Binding-site contacts:
Ligand atom N contacts residue TYR7 of chain 1.D at 2.6 Å (h-bond).
Ligand atom CZ contacts residue TYR159 of chain 1.D at 3.4 Å (hydrophobic).
Ligand atom O contacts residue TRP147 of chain 1.D at 2.7 Å (h-bond).
Ligand atom CA contacts residue TYR7 of chain 1.D at 3.2 Å (hydrophobic).
Ligand atom OXT contacts residue THR80 of chain 1.D at 3.6 Å.
Ligand atom C contacts residue LYS146 of chain 1.D at 3.4 Å.
Ligand atom CA contacts residue GLU63 of chain 1.D at 3.5 Å.
Ligand atom CG contacts residue ASP77 of chain 1.D at 3.6 Å.
Ligand atom N contacts residue GLU63 of chain 1.D at 3.0 Å (salt-bridge).
Ligand atom N contacts residue TYR99 of chain 1.D at 3.2 Å (h-bond).
Ligand atom CA contacts residue ASP77 of chain 1.D at 3.5 Å.
Ligand atom CG contacts residue GLU63 of chain 1.D at 3.5 Å.
Ligand atom C contacts residue TYR7 of chain 1.D at 3.2 Å (hydrophobic).
Ligand atom O contacts residue LYS66 of chain 1.D at 2.9 Å (salt-bridge).
Ligand atom CG2 contacts residue THR163 of chain 1.D at 3.5 Å.
Ligand atom O contacts residue GLN155 of chain 1.D at 3.4 Å (h-bond).
Ligand atom CB contacts residue TYR99 of chain 1.D at 3.6 Å (hydrophobic).
Ligand atom O contacts residue TYR159 of chain 1.D at 2.8 Å (h-bond).
Ligand atom CG2 contacts residue TRP167 of chain 1.D at 3.4 Å (hydrophobic).
Ligand atom C contacts residue TYR84 of chain 1.D at 3.6 Å (hydrophobic).
Ligand atom CD1 contacts residue GLN155 of chain 1.D at 3.5 Å.
Ligand atom O contacts residue THR143 of chain 1.D at 2.7 Å (h-bond).
Ligand atom NE2 contacts residue GLN155 of chain 1.D at 3.4 Å (h-bond).
Ligand atom N contacts residue ASP77 of chain 1.D at 3.2 Å (salt-bridge).
Ligand atom O contacts residue TYR7 of chain 1.D at 3.3 Å.
Ligand atom C contacts residue LYS66 of chain 1.D at 3.6 Å.
Ligand atom CZ contacts residue LEU156 of chain 1.D at 3.6 Å (hydrophobic).
Ligand atom O contacts residue TYR84 of chain 1.D at 2.7 Å (h-bond).
Ligand atom O contacts residue THR73 of chain 1.D at 3.4 Å.
Ligand atom CG1 contacts residue GLU63 of chain 1.D at 3.4 Å.
Ligand atom CD2 contacts residue TYR7 of chain 1.D at 3.4 Å (hydrophobic).
Ligand atom N contacts residue TYR171 of chain 1.D at 2.8 Å (h-bond).
Ligand atom O contacts residue LYS146 of chain 1.D at 3.4 Å (salt-bridge).
Ligand atom O contacts residue HIS70 of chain 1.D at 3.4 Å (h-bond).
Ligand atom OXT contacts residue LYS146 of chain 1.D at 3.0 Å (salt-bridge).
Ligand atom O contacts residue LYS146 of chain 1.D at 3.4 Å.
Ligand atom CD1 contacts residue VAL76 of chain 1.D at 3.6 Å (hydrophobic).
Ligand atom CE1 contacts residue LEU156 of chain 1.D at 3.6 Å (hydrophobic).
Ligand atom CD2 contacts residue TYR99 of chain 1.D at 3.4 Å (hydrophobic).
Ligand atom C contacts residue THR143 of chain 1.D at 3.5 Å.

A protein and the small-molecule ligand that binds it are described below.
Small molecule (SMILES): CC[C@H](C)[C@H](N)C(=O)N[C@@H](CC(C)C)C(=O)NCC(=O)N[C@@H](CCCCN)C(=O)N[C@@H](Cc1ccccc1)C(=O)N[C@@H](CC(C)C)C(=O)N[C@@H](CC1=NC=NC1)C(=O)N[C@@H](CC1=CN=C2CC=CC=C12)C(=O)N[C@@H](CC(C)C)C(=O)O

Sequence of chain 1.D:
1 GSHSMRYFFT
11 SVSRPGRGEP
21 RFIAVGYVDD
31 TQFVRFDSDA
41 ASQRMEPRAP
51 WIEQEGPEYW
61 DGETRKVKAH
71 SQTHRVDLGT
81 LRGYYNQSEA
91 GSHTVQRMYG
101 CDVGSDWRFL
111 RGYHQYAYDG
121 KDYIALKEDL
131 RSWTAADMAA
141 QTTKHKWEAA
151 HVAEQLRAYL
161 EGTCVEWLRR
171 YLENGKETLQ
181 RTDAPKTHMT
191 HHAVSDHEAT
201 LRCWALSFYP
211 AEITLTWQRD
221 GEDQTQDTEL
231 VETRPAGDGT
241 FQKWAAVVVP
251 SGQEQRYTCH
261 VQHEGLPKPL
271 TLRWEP